Binding-site contacts:
Ligand atom C36 contacts residue ARG62 of chain 1.C at 3.4 Å.
Ligand atom C1 contacts residue TYR102 of chain 1.C at 3.4 Å (hydrophobic).
Ligand atom C45 contacts residue ALA101 of chain 1.C at 3.4 Å (hydrophobic).
Ligand atom O2 contacts residue ILE76 of chain 1.C at 3.1 Å (h-bond).
Ligand atom C36 contacts residue PHE66 of chain 1.C at 3.9 Å (hydrophobic).
Ligand atom C11 contacts residue TYR102 of chain 1.C at 3.6 Å (hydrophobic).
Ligand atom C42 contacts residue TYR102 of chain 1.C at 3.2 Å (hydrophobic).
Ligand atom C6 contacts residue TYR46 of chain 1.C at 3.9 Å (hydrophobic).
Ligand atom C4 contacts residue VAL75 of chain 1.C at 3.7 Å (hydrophobic).
Ligand atom C41 contacts residue PHE66 of chain 1.C at 3.7 Å (hydrophobic).
Ligand atom O6 contacts residue ASP57 of chain 1.C at 2.9 Å (salt-bridge).
Ligand atom O4 contacts residue ASP57 of chain 1.C at 3.2 Å (salt-bridge).
Ligand atom C15 contacts residue ASP57 of chain 1.C at 3.8 Å.
Ligand atom C27 contacts residue TYR102 of chain 1.C at 3.7 Å (hydrophobic).
Ligand atom C4 contacts residue PHE66 of chain 1.C at 3.5 Å (hydrophobic).
Ligand atom C5 contacts residue PHE66 of chain 1.C at 3.8 Å (hydrophobic).
Ligand atom C36 contacts residue TYR46 of chain 1.C at 3.8 Å (hydrophobic).
Ligand atom C35 contacts residue TYR102 of chain 1.C at 3.5 Å (hydrophobic).
Ligand atom O4 contacts residue PHE56 of chain 1.C at 3.7 Å.
Ligand atom C4 contacts residue TRP79 of chain 1.C at 3.7 Å (hydrophobic).
Ligand atom C8 contacts residue TYR102 of chain 1.C at 3.1 Å (hydrophobic).
Ligand atom N7 contacts residue TYR102 of chain 1.C at 3.6 Å (h-bond).
Ligand atom O2 contacts residue VAL75 of chain 1.C at 3.2 Å.
Ligand atom O4 contacts residue TYR46 of chain 1.C at 3.3 Å.
Ligand atom C14 contacts residue ASP57 of chain 1.C at 3.5 Å.
Ligand atom O5 contacts residue ASP57 of chain 1.C at 3.0 Å (salt-bridge).
Ligand atom O10 contacts residue GLU74 of chain 1.C at 3.8 Å.
Ligand atom C10 contacts residue ASP57 of chain 1.C at 3.4 Å.
Ligand atom O1 contacts residue TYR102 of chain 1.C at 3.5 Å (h-bond).
Ligand atom C2 contacts residue TYR102 of chain 1.C at 3.4 Å (hydrophobic).
Ligand atom O3 contacts residue TYR102 of chain 1.C at 2.4 Å (h-bond).
Ligand atom C44 contacts residue ARG62 of chain 1.C at 3.5 Å.
Ligand atom C3 contacts residue TRP79 of chain 1.C at 3.5 Å (hydrophobic).
Ligand atom O5 contacts residue TYR46 of chain 1.C at 3.6 Å.
Ligand atom O4 contacts residue PHE119 of chain 1.C at 3.5 Å.
Ligand atom O3 contacts residue PHE119 of chain 1.C at 3.7 Å.
Ligand atom C30 contacts residue TYR102 of chain 1.C at 3.9 Å (hydrophobic).
Ligand atom C9 contacts residue ASP57 of chain 1.C at 3.7 Å.
Ligand atom C35 contacts residue ILE111 of chain 1.C at 3.5 Å (hydrophobic).
Ligand atom O6 contacts residue PHE56 of chain 1.C at 3.9 Å.

Sequence of chain 1.C:
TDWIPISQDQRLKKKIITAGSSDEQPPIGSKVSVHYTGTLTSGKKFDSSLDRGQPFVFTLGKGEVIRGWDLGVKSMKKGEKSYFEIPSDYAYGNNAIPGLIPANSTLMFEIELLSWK

The small molecule below binds the protein below.
Small molecule (SMILES): C=CC[C@@H]1/C=C(\C)C[C@H](C)C[C@H](OC)[C@H]2O[C@@](O)(C(=O)C(=O)N3CCCC[C@H]3C(=O)O[C@H](/C(C)=C/[C@@H]3CC[C@@H](O)[C@H](OC)C3)[C@H](C)[C@@H](O)CC1=O)[C@H](C)C[C@@H]2OC